Sequence of chain 1.A:
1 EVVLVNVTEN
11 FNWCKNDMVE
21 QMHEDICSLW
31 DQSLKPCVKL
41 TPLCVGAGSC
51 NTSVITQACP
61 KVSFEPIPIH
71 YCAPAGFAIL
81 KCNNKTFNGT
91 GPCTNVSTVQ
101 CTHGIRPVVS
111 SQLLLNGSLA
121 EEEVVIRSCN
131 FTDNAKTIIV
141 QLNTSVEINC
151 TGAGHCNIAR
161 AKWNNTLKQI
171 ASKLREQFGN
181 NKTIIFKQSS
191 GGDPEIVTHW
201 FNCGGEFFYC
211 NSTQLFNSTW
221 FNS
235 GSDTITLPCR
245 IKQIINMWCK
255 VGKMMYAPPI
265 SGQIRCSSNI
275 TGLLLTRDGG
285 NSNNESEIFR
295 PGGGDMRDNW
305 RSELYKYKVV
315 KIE

Binding-site contacts:
Ligand atom C1 contacts residue GLU289 of chain 1.A at 3.6 Å.
Ligand atom N2 contacts residue ASN288 of chain 1.A at 3.0 Å (h-bond).
Ligand atom C3 contacts residue ASN288 of chain 1.A at 3.9 Å.
Ligand atom O5 contacts residue ASN288 of chain 1.A at 2.4 Å (h-bond).
Ligand atom C6 contacts residue GLU289 of chain 1.A at 4.5 Å.
Ligand atom C8 contacts residue ASN285 of chain 1.A at 3.3 Å.
Ligand atom O5 contacts residue GLU289 of chain 1.A at 3.6 Å.
Ligand atom O6 contacts residue GLU289 of chain 1.A at 4.3 Å.
Ligand atom C2 contacts residue ASN288 of chain 1.A at 2.6 Å.
Ligand atom N2 contacts residue SER286 of chain 1.A at 3.7 Å.
Ligand atom C8 contacts residue SER286 of chain 1.A at 2.9 Å.
Ligand atom C4 contacts residue ASN288 of chain 1.A at 4.3 Å.
Ligand atom C1 contacts residue ASN288 of chain 1.A at 1.4 Å.
Ligand atom O7 contacts residue SER286 of chain 1.A at 3.6 Å (h-bond).
Ligand atom C5 contacts residue ASN288 of chain 1.A at 3.6 Å.
Ligand atom N2 contacts residue ASN285 of chain 1.A at 3.7 Å.
Ligand atom C7 contacts residue ASN285 of chain 1.A at 4.0 Å.
Ligand atom O7 contacts residue SER290 of chain 1.A at 3.9 Å.
Ligand atom C7 contacts residue ASN288 of chain 1.A at 4.1 Å.
Ligand atom C7 contacts residue SER286 of chain 1.A at 3.3 Å.
Ligand atom C1 contacts residue SER290 of chain 1.A at 4.4 Å.
Ligand atom C2 contacts residue SER290 of chain 1.A at 4.4 Å.

This small molecule binds to this protein.
Small molecule (SMILES): CC(=O)N[C@@H]1[C@@H](O)[C@H](O)[C@@H](CO)O[C@H]1O